Binding-site contacts:
Ligand atom C7 contacts residue GLY1714 of chain 1.A at 3.6 Å.
Ligand atom O5 contacts residue ASN1716 of chain 1.A at 2.3 Å (h-bond).
Ligand atom C1 contacts residue ASN1716 of chain 1.A at 1.4 Å.
Ligand atom C8 contacts residue ASN1716 of chain 1.A at 3.5 Å.
Ligand atom N2 contacts residue ASN1716 of chain 1.A at 3.0 Å (h-bond).
Ligand atom O7 contacts residue ALA1715 of chain 1.A at 4.5 Å.
Ligand atom C5 contacts residue ASN1716 of chain 1.A at 3.6 Å.
Ligand atom C7 contacts residue ASN1716 of chain 1.A at 3.7 Å.
Ligand atom O7 contacts residue ASN1716 of chain 1.A at 4.4 Å.
Ligand atom N2 contacts residue LYS1578 of chain 1.A at 4.4 Å.
Ligand atom C8 contacts residue GLY1714 of chain 1.A at 3.5 Å.
Ligand atom C4 contacts residue ASN1716 of chain 1.A at 4.2 Å.
Ligand atom O7 contacts residue GLY1714 of chain 1.A at 3.0 Å (h-bond).
Ligand atom C2 contacts residue ASN1716 of chain 1.A at 2.5 Å.
Ligand atom O7 contacts residue LYS1578 of chain 1.A at 4.0 Å.
Ligand atom C8 contacts residue SER1713 of chain 1.A at 3.6 Å.
Ligand atom C3 contacts residue ASN1716 of chain 1.A at 3.9 Å.

This small molecule binds to this protein.
Small molecule (SMILES): CC(=O)N[C@H]1[C@H](O[C@H]2[C@H](O)[C@@H](NC(C)=O)CO[C@@H]2CO)O[C@H](CO)[C@@H](O)[C@@H]1O

Sequence of chain 1.A:
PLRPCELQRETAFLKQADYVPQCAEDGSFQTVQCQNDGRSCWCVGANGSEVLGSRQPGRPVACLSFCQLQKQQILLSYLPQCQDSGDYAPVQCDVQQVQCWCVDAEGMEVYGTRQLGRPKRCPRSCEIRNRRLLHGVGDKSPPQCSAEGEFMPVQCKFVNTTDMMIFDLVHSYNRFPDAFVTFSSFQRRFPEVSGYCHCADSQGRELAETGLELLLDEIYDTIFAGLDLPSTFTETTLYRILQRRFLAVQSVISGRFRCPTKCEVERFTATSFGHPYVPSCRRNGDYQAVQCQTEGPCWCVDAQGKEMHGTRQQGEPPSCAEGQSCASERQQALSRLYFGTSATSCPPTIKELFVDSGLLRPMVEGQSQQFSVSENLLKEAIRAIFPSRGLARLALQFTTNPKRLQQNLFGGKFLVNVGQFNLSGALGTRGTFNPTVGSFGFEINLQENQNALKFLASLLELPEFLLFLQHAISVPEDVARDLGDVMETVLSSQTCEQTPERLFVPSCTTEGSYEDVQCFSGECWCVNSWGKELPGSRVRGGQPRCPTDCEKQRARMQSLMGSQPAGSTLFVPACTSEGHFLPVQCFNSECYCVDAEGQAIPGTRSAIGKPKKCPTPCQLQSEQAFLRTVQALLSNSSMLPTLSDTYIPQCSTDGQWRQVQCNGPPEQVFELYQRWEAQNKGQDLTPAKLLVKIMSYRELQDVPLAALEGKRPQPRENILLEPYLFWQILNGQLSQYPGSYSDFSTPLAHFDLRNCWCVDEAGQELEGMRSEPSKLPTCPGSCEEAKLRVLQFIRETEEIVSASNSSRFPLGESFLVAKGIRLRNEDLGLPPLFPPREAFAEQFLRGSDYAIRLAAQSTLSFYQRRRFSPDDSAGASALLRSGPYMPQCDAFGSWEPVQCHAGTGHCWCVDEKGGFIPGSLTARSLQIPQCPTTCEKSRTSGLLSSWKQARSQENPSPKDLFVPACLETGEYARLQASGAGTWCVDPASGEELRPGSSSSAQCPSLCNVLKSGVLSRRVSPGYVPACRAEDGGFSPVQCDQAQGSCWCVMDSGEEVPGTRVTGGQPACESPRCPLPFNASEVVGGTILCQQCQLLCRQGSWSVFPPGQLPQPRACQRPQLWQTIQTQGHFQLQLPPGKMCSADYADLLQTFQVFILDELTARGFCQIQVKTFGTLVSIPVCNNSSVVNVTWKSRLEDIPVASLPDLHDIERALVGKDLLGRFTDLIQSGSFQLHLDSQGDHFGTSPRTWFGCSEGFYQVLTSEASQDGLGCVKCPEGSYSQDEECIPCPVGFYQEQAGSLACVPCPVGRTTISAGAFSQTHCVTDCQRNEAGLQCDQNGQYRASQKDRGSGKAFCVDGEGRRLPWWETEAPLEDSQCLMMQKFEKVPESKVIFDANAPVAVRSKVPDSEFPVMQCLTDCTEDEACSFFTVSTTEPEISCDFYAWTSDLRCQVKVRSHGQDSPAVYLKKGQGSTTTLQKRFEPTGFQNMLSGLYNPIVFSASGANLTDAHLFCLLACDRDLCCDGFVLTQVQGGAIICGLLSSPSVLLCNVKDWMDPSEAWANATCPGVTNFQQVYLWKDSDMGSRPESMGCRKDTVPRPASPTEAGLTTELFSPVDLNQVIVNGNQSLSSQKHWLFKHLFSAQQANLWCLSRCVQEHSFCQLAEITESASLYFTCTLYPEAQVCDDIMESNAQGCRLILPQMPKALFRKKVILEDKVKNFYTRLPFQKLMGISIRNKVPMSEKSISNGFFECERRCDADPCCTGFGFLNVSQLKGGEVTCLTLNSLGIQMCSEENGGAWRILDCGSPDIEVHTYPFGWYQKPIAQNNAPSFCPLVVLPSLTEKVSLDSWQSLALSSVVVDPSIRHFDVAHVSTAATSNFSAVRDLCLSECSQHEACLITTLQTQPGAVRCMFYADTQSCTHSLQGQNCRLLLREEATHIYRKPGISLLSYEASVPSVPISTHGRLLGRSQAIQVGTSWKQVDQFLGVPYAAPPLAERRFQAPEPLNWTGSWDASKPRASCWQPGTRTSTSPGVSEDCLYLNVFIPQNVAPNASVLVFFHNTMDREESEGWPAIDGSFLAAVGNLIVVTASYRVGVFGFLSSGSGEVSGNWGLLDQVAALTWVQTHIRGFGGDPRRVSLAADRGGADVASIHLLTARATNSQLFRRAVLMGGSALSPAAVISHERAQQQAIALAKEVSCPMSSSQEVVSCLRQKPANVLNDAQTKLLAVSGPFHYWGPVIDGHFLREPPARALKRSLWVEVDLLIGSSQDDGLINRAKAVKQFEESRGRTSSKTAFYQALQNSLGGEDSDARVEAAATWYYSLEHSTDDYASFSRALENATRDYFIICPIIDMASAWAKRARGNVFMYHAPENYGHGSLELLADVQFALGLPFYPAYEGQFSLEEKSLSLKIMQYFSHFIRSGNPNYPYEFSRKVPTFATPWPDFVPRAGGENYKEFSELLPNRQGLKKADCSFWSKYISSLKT